Sequence of chain 1.A:
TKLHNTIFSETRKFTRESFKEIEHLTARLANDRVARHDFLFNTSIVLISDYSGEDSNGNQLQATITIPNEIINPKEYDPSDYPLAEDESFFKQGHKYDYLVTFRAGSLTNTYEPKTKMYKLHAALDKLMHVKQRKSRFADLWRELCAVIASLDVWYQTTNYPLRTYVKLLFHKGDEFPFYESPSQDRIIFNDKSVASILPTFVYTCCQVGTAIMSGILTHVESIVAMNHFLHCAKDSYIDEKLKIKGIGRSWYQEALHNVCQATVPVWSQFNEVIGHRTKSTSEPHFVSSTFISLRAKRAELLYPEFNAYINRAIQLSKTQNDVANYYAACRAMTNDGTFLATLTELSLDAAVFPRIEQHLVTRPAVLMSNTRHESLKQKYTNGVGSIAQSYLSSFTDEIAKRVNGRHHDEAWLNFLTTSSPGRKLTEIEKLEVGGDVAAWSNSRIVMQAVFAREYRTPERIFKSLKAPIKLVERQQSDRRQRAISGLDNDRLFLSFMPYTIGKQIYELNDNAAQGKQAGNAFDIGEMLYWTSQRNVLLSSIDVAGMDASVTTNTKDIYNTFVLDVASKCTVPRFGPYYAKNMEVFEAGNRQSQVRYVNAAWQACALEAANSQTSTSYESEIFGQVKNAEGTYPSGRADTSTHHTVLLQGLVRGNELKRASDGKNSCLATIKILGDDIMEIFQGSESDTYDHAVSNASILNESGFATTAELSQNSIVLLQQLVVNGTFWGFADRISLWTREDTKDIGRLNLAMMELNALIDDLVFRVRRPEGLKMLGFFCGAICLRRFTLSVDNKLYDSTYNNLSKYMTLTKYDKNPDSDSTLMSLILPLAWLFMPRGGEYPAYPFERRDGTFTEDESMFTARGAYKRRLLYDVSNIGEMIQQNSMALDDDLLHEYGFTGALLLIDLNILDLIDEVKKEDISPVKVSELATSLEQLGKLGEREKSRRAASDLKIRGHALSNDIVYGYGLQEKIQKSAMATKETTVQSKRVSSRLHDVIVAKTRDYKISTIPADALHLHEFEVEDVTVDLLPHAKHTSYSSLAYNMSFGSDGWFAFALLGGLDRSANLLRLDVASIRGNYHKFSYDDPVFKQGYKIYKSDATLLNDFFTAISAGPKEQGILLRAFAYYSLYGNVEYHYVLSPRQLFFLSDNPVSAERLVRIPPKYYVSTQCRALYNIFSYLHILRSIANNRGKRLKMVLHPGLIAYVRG

A small-molecule ligand and the protein it binds are described below.
Small molecule (SMILES): C[n+]1cn([C@@H]2O[C@H](CO)[C@@H](O)[C@H]2O)c2nc(N)[nH]c(=O)c21

Binding-site contacts:
Ligand atom C2' contacts residue TYR180 of chain 1.A at 4.1 Å (hydrophobic).
Ligand atom O3' contacts residue TYR180 of chain 1.A at 3.9 Å.
Ligand atom CN7 contacts residue PRO183 of chain 1.A at 3.6 Å (hydrophobic).
Ligand atom C8 contacts residue SER182 of chain 1.A at 2.9 Å.
Ligand atom N7 contacts residue PRO183 of chain 1.A at 3.8 Å.
Ligand atom N7 contacts residue SER182 of chain 1.A at 2.0 Å (h-bond).
Ligand atom C4' contacts residue ARG33 of chain 1.A at 4.0 Å.
Ligand atom C4 contacts residue SER182 of chain 1.A at 3.5 Å.
Ligand atom C3' contacts residue ARG33 of chain 1.A at 3.2 Å.
Ligand atom O5' contacts residue DPO1 of chain 1.L at 1.4 Å.
Ligand atom C1' contacts residue SER182 of chain 1.A at 4.3 Å.
Ligand atom O4' contacts residue DPO1 of chain 1.L at 3.5 Å (h-bond).
Ligand atom C6 contacts residue SER184 of chain 1.A at 3.3 Å.
Ligand atom CN7 contacts residue SER182 of chain 1.A at 1.6 Å.
Ligand atom O2' contacts residue ARG33 of chain 1.A at 4.3 Å.
Ligand atom C2 contacts residue SER184 of chain 1.A at 4.3 Å.
Ligand atom C4' contacts residue DPO1 of chain 1.L at 3.3 Å.
Ligand atom C5 contacts residue PRO183 of chain 1.A at 4.3 Å (hydrophobic).
Ligand atom N1 contacts residue SER182 of chain 1.A at 4.1 Å.
Ligand atom N1 contacts residue SER184 of chain 1.A at 3.2 Å (h-bond).
Ligand atom O4' contacts residue PRO183 of chain 1.A at 3.9 Å.
Ligand atom O3' contacts residue ARG33 of chain 1.A at 2.7 Å.
Ligand atom C5 contacts residue SER184 of chain 1.A at 4.3 Å.
Ligand atom C5' contacts residue DPO1 of chain 1.L at 2.3 Å.
Ligand atom N9 contacts residue SER182 of chain 1.A at 3.7 Å.
Ligand atom O6 contacts residue SER184 of chain 1.A at 2.5 Å.
Ligand atom O6 contacts residue SER182 of chain 1.A at 2.9 Å (h-bond).
Ligand atom N9 contacts residue PRO183 of chain 1.A at 4.4 Å.
Ligand atom O2' contacts residue TYR180 of chain 1.A at 3.2 Å.
Ligand atom O6 contacts residue GLN185 of chain 1.A at 3.9 Å.
Ligand atom O4' contacts residue GLU181 of chain 1.A at 4.3 Å.
Ligand atom C1' contacts residue PRO183 of chain 1.A at 4.3 Å (hydrophobic).
Ligand atom C8 contacts residue TYR180 of chain 1.A at 4.2 Å (hydrophobic).
Ligand atom C6 contacts residue SER182 of chain 1.A at 2.9 Å.
Ligand atom C8 contacts residue GLU181 of chain 1.A at 4.2 Å.
Ligand atom C5 contacts residue SER182 of chain 1.A at 2.5 Å.
Ligand atom C8 contacts residue PRO183 of chain 1.A at 4.0 Å (hydrophobic).
Ligand atom C2' contacts residue ARG33 of chain 1.A at 4.1 Å.
Ligand atom O5' contacts residue ASP140 of chain 1.A at 4.2 Å.
Ligand atom CN7 contacts residue SER184 of chain 1.A at 4.0 Å.